The small molecule below binds the protein below.
Small molecule (SMILES): OC[C@H]1O[C@H](O[C@H]2[C@H](O)[C@@H](O)[C@@H](O)O[C@@H]2CO)[C@H](O)[C@@H](O)[C@@H]1O

Binding-site contacts:
Ligand atom C4 contacts residue ARG68 of chain 1.A at 3.9 Å.
Ligand atom O6 contacts residue PHE158 of chain 1.A at 3.9 Å.
Ligand atom C6 contacts residue PHE158 of chain 1.A at 3.9 Å (hydrophobic).
Ligand atom O1 contacts residue ASP16 of chain 1.A at 2.8 Å (salt-bridge).
Ligand atom C1 contacts residue ASP16 of chain 1.A at 3.5 Å.
Ligand atom O3 contacts residue TRP342 of chain 1.A at 3.9 Å.
Ligand atom O3 contacts residue ARG68 of chain 1.A at 2.9 Å (salt-bridge).
Ligand atom O2 contacts residue LYS17 of chain 1.A at 2.7 Å (salt-bridge).
Ligand atom C4 contacts residue TRP342 of chain 1.A at 3.6 Å (hydrophobic).
Ligand atom C2 contacts residue GLU113 of chain 1.A at 3.4 Å.
Ligand atom O4 contacts residue TRP342 of chain 1.A at 3.9 Å.
Ligand atom O3 contacts residue GLU113 of chain 1.A at 3.7 Å.
Ligand atom O1 contacts residue ASN14 of chain 1.A at 3.5 Å (h-bond).
Ligand atom C6 contacts residue TYR157 of chain 1.A at 3.7 Å (hydrophobic).
Ligand atom O3 contacts residue ALA65 of chain 1.A at 3.3 Å.
Ligand atom O6 contacts residue GLU155 of chain 1.A at 2.6 Å (salt-bridge).
Ligand atom C1 contacts residue LYS17 of chain 1.A at 3.6 Å.
Ligand atom C4 contacts residue TYR157 of chain 1.A at 3.9 Å (hydrophobic).
Ligand atom O3 contacts residue TRP64 of chain 1.A at 3.3 Å (h-bond).
Ligand atom C2 contacts residue TRP232 of chain 1.A at 3.7 Å (hydrophobic).
Ligand atom C6 contacts residue PRO156 of chain 1.A at 3.7 Å (hydrophobic).
Ligand atom C3 contacts residue ASP67 of chain 1.A at 3.6 Å.
Ligand atom O4 contacts residue ARG346 of chain 1.A at 3.5 Å (salt-bridge).
Ligand atom O4 contacts residue ARG68 of chain 1.A at 2.8 Å (salt-bridge).
Ligand atom C2 contacts residue LYS17 of chain 1.A at 3.7 Å.
Ligand atom C6 contacts residue GLU155 of chain 1.A at 3.3 Å.
Ligand atom O6 contacts residue TYR157 of chain 1.A at 3.0 Å (h-bond).
Ligand atom C1 contacts residue TYR157 of chain 1.A at 3.6 Å (hydrophobic).
Ligand atom C2 contacts residue ASP67 of chain 1.A at 3.4 Å.
Ligand atom O2 contacts residue ALA65 of chain 1.A at 3.4 Å.
Ligand atom C3 contacts residue TRP64 of chain 1.A at 3.6 Å (hydrophobic).
Ligand atom O6 contacts residue PRO156 of chain 1.A at 3.3 Å.
Ligand atom O1 contacts residue LYS17 of chain 1.A at 3.0 Å (salt-bridge).
Ligand atom O2 contacts residue TRP64 of chain 1.A at 3.2 Å (h-bond).
Ligand atom C6 contacts residue TRP342 of chain 1.A at 3.6 Å (hydrophobic).
Ligand atom C1 contacts residue TRP232 of chain 1.A at 3.7 Å (hydrophobic).
Ligand atom O5 contacts residue TYR157 of chain 1.A at 3.2 Å.
Ligand atom O3 contacts residue ASP67 of chain 1.A at 2.7 Å (salt-bridge).
Ligand atom O2 contacts residue ASP67 of chain 1.A at 2.6 Å (salt-bridge).
Ligand atom O2 contacts residue GLU113 of chain 1.A at 2.6 Å (salt-bridge).

Sequence of chain 1.A:
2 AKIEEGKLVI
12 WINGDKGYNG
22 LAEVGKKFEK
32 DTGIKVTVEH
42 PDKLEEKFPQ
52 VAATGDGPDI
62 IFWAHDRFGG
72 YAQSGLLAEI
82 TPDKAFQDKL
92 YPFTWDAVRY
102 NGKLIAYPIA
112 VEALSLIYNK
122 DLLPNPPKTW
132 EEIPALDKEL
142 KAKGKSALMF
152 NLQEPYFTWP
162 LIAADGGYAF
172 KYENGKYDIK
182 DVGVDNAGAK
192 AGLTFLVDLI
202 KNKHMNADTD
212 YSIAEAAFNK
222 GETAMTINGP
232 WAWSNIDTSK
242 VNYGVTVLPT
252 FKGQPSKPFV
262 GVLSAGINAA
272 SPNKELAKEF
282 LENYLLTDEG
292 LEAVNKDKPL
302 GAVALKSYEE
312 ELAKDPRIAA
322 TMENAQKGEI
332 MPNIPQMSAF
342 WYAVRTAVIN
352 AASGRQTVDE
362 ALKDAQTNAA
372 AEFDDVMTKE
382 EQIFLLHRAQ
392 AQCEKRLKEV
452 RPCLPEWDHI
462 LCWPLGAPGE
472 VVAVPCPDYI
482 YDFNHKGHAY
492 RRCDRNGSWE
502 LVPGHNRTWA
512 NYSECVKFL